Sequence of chain 1.E:
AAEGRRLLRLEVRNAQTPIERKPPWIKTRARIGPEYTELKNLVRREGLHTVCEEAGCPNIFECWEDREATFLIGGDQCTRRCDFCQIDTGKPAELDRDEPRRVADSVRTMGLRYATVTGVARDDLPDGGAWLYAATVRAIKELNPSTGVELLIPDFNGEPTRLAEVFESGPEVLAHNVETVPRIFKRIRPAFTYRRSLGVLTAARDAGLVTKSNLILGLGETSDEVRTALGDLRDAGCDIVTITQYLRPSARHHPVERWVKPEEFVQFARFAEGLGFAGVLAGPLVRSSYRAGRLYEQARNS

A small-molecule ligand and the protein it binds are described below.
Small molecule (SMILES): CC[C@H](S)CCCCC(=O)NCCCC[C@H](NC(=O)[C@@H](NC(=O)[C@@H](N)CO)[C@@H](C)O)C(=O)N[C@@H](CO)C(=O)N[C@H](C(=O)N[C@H](C=O)CO)C(C)C

Binding-site contacts:
Ligand atom OG contacts residue PRO47 of chain 1.E at 3.5 Å.
Ligand atom C8 contacts residue SER312 of chain 1.E at 3.2 Å.
Ligand atom N contacts residue GLY79 of chain 1.E at 2.8 Å (h-bond).
Ligand atom C2 contacts residue ALA78 of chain 1.E at 3.5 Å (hydrophobic).
Ligand atom C3 contacts residue 5AD1 of chain 1.Z at 3.6 Å.
Ligand atom NZ contacts residue ALA78 of chain 1.E at 3.0 Å (h-bond).
Ligand atom C6 contacts residue F3S1 of chain 1.X at 3.5 Å.
Ligand atom N contacts residue ILE49 of chain 1.E at 2.9 Å (h-bond).
Ligand atom C8 contacts residue 5AD1 of chain 1.Z at 3.6 Å.
Ligand atom O contacts residue GLN109 of chain 1.E at 3.0 Å (h-bond).
Ligand atom C7 contacts residue SER312 of chain 1.E at 3.6 Å.
Ligand atom C3 contacts residue ARG310 of chain 1.E at 3.6 Å.
Ligand atom C3 contacts residue CYS80 of chain 1.E at 3.6 Å (hydrophobic).
Ligand atom C5 contacts residue 5AD1 of chain 1.Z at 3.4 Å.
Ligand atom CA contacts residue ILE49 of chain 1.E at 3.5 Å (hydrophobic).
Ligand atom CG2 contacts residue GLY79 of chain 1.E at 3.6 Å.
Ligand atom C2 contacts residue 5AD1 of chain 1.Z at 3.7 Å.
Ligand atom OG contacts residue ILE49 of chain 1.E at 3.1 Å (h-bond).
Ligand atom CB contacts residue ILE49 of chain 1.E at 3.1 Å (hydrophobic).
Ligand atom CA contacts residue GLY79 of chain 1.E at 3.6 Å.
Ligand atom CE contacts residue 5AD1 of chain 1.Z at 3.6 Å.
Ligand atom O contacts residue GLY79 of chain 1.E at 3.4 Å.
Ligand atom C1 contacts residue 5AD1 of chain 1.Z at 3.6 Å.
Ligand atom S6 contacts residue CYS80 of chain 1.E at 3.6 Å.
Ligand atom O1 contacts residue 5AD1 of chain 1.Z at 3.6 Å.
Ligand atom CA contacts residue GLY79 of chain 1.E at 3.7 Å.
Ligand atom OG contacts residue PRO46 of chain 1.E at 2.4 Å (h-bond).
Ligand atom CD contacts residue LEU270 of chain 1.E at 3.5 Å (hydrophobic).
Ligand atom O contacts residue LYS45 of chain 1.E at 3.2 Å.
Ligand atom OG contacts residue LYS45 of chain 1.E at 3.6 Å (salt-bridge).
Ligand atom CB contacts residue ILE49 of chain 1.E at 3.6 Å (hydrophobic).
Ligand atom CG contacts residue GLY79 of chain 1.E at 3.3 Å.
Ligand atom S6 contacts residue F3S1 of chain 1.X at 2.3 Å.
Ligand atom O1 contacts residue ARG310 of chain 1.E at 2.9 Å (salt-bridge).
Ligand atom CB contacts residue GLY79 of chain 1.E at 3.4 Å.
Ligand atom C6 contacts residue VAL74 of chain 1.E at 3.6 Å (hydrophobic).
Ligand atom C contacts residue GLY79 of chain 1.E at 3.7 Å.
Ligand atom S6 contacts residue CYS75 of chain 1.E at 3.5 Å.
Ligand atom C4 contacts residue 5AD1 of chain 1.Z at 3.2 Å.
Ligand atom NZ contacts residue GLY79 of chain 1.E at 3.7 Å.